Binding-site contacts:
Ligand atom C2 contacts residue PHE97 of chain 1.B at 3.3 Å (hydrophobic).
Ligand atom N5 contacts residue NAP1 of chain 1.I at 3.2 Å.
Ligand atom NA4 contacts residue PHE97 of chain 1.B at 3.5 Å.
Ligand atom OE2 contacts residue MET213 of chain 1.B at 3.7 Å.
Ligand atom NA4 contacts residue NAP1 of chain 1.I at 3.4 Å.
Ligand atom C7 contacts residue ARG14 of chain 1.B at 3.4 Å.
Ligand atom N8 contacts residue ARG14 of chain 1.B at 3.2 Å (salt-bridge).
Ligand atom C4 contacts residue TYR174 of chain 1.B at 3.7 Å (hydrophobic).
Ligand atom C7 contacts residue NAP1 of chain 1.I at 3.6 Å.
Ligand atom C4 contacts residue PHE97 of chain 1.B at 3.5 Å (hydrophobic).
Ligand atom C8A contacts residue PHE97 of chain 1.B at 3.6 Å (hydrophobic).
Ligand atom O1 contacts residue PRO99 of chain 1.B at 3.5 Å.
Ligand atom NA4 contacts residue TYR174 of chain 1.B at 2.8 Å (h-bond).
Ligand atom C9 contacts residue NAP1 of chain 1.I at 3.1 Å.
Ligand atom C13 contacts residue PHE97 of chain 1.B at 3.6 Å (hydrophobic).
Ligand atom C6 contacts residue NAP1 of chain 1.I at 3.3 Å.
Ligand atom C12 contacts residue PHE97 of chain 1.B at 3.6 Å (hydrophobic).
Ligand atom N3 contacts residue NAP1 of chain 1.I at 2.8 Å (h-bond).
Ligand atom C12 contacts residue MET213 of chain 1.B at 3.5 Å (hydrophobic).
Ligand atom N10 contacts residue CAF168 of chain 1.B at 3.7 Å.
Ligand atom N3 contacts residue TYR174 of chain 1.B at 3.6 Å.
Ligand atom C7 contacts residue LEU208 of chain 1.B at 3.4 Å (hydrophobic).
Ligand atom CM contacts residue CAF168 of chain 1.B at 3.4 Å.
Ligand atom NA2 contacts residue PHE97 of chain 1.B at 3.3 Å.
Ligand atom C8A contacts residue NAP1 of chain 1.I at 3.4 Å.
Ligand atom N3 contacts residue PHE97 of chain 1.B at 3.5 Å.
Ligand atom N1 contacts residue PHE97 of chain 1.B at 3.6 Å.
Ligand atom C2 contacts residue NAP1 of chain 1.I at 3.3 Å.
Ligand atom OE1 contacts residue GLU217 of chain 1.B at 3.0 Å (salt-bridge).
Ligand atom C14 contacts residue CAF168 of chain 1.B at 3.3 Å.
Ligand atom NA2 contacts residue SER95 of chain 1.B at 2.8 Å (h-bond).
Ligand atom C9 contacts residue LEU208 of chain 1.B at 3.7 Å (hydrophobic).
Ligand atom C16 contacts residue TRP221 of chain 1.B at 3.6 Å (hydrophobic).
Ligand atom N1 contacts residue NAP1 of chain 1.I at 2.6 Å (h-bond).
Ligand atom NA2 contacts residue NAP1 of chain 1.I at 3.1 Å (h-bond).
Ligand atom C15 contacts residue CAF168 of chain 1.B at 2.4 Å.
Ligand atom C16 contacts residue CAF168 of chain 1.B at 3.0 Å.
Ligand atom CM contacts residue NAP1 of chain 1.I at 3.5 Å.
Ligand atom N8 contacts residue NAP1 of chain 1.I at 3.3 Å (h-bond).
Ligand atom C4 contacts residue NAP1 of chain 1.I at 3.6 Å.

Sequence of chain 1.B:
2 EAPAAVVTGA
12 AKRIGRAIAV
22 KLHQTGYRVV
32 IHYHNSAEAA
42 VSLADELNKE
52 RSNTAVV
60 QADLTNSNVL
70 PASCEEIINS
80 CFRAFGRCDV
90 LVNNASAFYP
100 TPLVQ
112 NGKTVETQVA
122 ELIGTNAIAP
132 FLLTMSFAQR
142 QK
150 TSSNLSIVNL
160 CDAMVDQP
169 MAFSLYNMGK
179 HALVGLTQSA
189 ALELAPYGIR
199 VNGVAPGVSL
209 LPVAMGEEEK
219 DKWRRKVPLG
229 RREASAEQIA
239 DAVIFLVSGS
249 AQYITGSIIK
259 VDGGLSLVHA

The protein below binds the small molecule below.
Small molecule (SMILES): CN(Cc1cnc2nc(N)nc(N)c2n1)c1ccc(C(=O)N[C@@H](CCC(=O)O)C(=O)O)cc1